This protein binds this small molecule.
Small molecule (SMILES): CC(=O)N[C@@H]1[C@@H](O)[C@H](O)[C@@H](CO)O[C@H]1O

Binding-site contacts:
Ligand atom C2 contacts residue ASN59 of chain 2.A at 2.5 Å.
Ligand atom N2 contacts residue ASN59 of chain 2.A at 2.8 Å (h-bond).
Ligand atom C1 contacts residue SER61 of chain 2.A at 3.5 Å.
Ligand atom C5 contacts residue THR62 of chain 2.A at 4.4 Å.
Ligand atom O5 contacts residue ASN59 of chain 2.A at 2.4 Å (h-bond).
Ligand atom C7 contacts residue ASN59 of chain 2.A at 3.1 Å.
Ligand atom C4 contacts residue ASN59 of chain 2.A at 4.3 Å.
Ligand atom C5 contacts residue ASN59 of chain 2.A at 3.8 Å.
Ligand atom C1 contacts residue ASN59 of chain 2.A at 1.5 Å.
Ligand atom C6 contacts residue THR62 of chain 2.A at 4.0 Å.
Ligand atom O7 contacts residue ASN59 of chain 2.A at 2.9 Å (h-bond).
Ligand atom C3 contacts residue ASN59 of chain 2.A at 3.8 Å.
Ligand atom C5 contacts residue SER61 of chain 2.A at 4.1 Å.
Ligand atom O5 contacts residue SER61 of chain 2.A at 3.9 Å.
Ligand atom C8 contacts residue ASN59 of chain 2.A at 4.5 Å.

Sequence of chain 2.A:
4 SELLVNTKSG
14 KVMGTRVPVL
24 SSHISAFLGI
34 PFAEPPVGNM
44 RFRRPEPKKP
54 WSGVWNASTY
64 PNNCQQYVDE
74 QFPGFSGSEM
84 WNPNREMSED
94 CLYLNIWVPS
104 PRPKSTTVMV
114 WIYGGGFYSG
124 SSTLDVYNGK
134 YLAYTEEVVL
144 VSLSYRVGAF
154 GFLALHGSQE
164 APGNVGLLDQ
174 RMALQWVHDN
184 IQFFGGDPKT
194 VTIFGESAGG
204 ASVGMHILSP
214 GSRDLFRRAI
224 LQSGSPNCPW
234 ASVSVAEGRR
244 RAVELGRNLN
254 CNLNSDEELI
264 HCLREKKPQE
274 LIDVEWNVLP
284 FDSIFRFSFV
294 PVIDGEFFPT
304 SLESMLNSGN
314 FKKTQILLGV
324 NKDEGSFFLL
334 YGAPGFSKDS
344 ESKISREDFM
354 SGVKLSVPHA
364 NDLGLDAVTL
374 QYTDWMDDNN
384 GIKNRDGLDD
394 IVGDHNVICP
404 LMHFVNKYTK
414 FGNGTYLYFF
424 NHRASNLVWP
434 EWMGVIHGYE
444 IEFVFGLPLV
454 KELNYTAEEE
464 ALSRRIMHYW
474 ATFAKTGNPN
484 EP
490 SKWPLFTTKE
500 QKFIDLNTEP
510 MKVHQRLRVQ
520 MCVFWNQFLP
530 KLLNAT